Binding-site contacts:
Ligand atom C contacts residue GLU243 of chain 1.A at 4.1 Å.
Ligand atom NH2 contacts residue GLU243 of chain 1.A at 2.8 Å (salt-bridge).
Ligand atom NH2 contacts residue TYR239 of chain 1.A at 3.9 Å.
Ligand atom CG contacts residue HEM1 of chain 1.C at 3.8 Å.
Ligand atom CA contacts residue GLU243 of chain 1.A at 3.4 Å.
Ligand atom O contacts residue TYR239 of chain 1.A at 2.7 Å (h-bond).
Ligand atom NH1 contacts residue HEM1 of chain 1.C at 3.3 Å (h-bond).
Ligand atom OXT contacts residue TYR239 of chain 1.A at 3.4 Å.
Ligand atom NH2 contacts residue TRP238 of chain 1.A at 2.7 Å (h-bond).
Ligand atom CB contacts residue GLN129 of chain 1.A at 3.6 Å.
Ligand atom NH2 contacts residue PRO216 of chain 1.A at 4.0 Å.
Ligand atom C contacts residue ARG132 of chain 1.A at 3.9 Å.
Ligand atom CZ contacts residue TRP238 of chain 1.A at 3.8 Å (hydrophobic).
Ligand atom NH1 contacts residue GLY237 of chain 1.A at 4.0 Å.
Ligand atom CZ contacts residue GLU243 of chain 1.A at 3.6 Å.
Ligand atom CZ contacts residue PRO216 of chain 1.A at 3.8 Å (hydrophobic).
Ligand atom N contacts residue GLU243 of chain 1.A at 2.8 Å (salt-bridge).
Ligand atom CZ contacts residue HEM1 of chain 1.C at 3.8 Å.
Ligand atom CA contacts residue HEM1 of chain 1.C at 3.9 Å.
Ligand atom CB contacts residue GLU243 of chain 1.A at 3.1 Å.
Ligand atom O contacts residue TYR213 of chain 1.A at 3.5 Å (h-bond).
Ligand atom C contacts residue GLN129 of chain 1.A at 3.7 Å.
Ligand atom O contacts residue ASN248 of chain 1.A at 3.7 Å.
Ligand atom CG contacts residue ILE218 of chain 1.A at 3.7 Å (hydrophobic).
Ligand atom C contacts residue ASN248 of chain 1.A at 3.5 Å.
Ligand atom CD contacts residue ILE218 of chain 1.A at 3.6 Å (hydrophobic).
Ligand atom O contacts residue GLN129 of chain 1.A at 2.9 Å (h-bond).
Ligand atom CG contacts residue GLU243 of chain 1.A at 3.3 Å.
Ligand atom CB contacts residue PRO216 of chain 1.A at 3.9 Å (hydrophobic).
Ligand atom NE contacts residue PRO216 of chain 1.A at 4.0 Å.
Ligand atom NH2 contacts residue HEM1 of chain 1.C at 3.4 Å.
Ligand atom OXT contacts residue GLU243 of chain 1.A at 3.6 Å.
Ligand atom NH1 contacts residue TRP238 of chain 1.A at 4.1 Å.
Ligand atom CA contacts residue GLN129 of chain 1.A at 3.6 Å.
Ligand atom OXT contacts residue ASN248 of chain 1.A at 2.7 Å (h-bond).
Ligand atom CD contacts residue GLU243 of chain 1.A at 3.5 Å.
Ligand atom O contacts residue ARG132 of chain 1.A at 3.1 Å (salt-bridge).
Ligand atom C contacts residue TYR239 of chain 1.A at 3.5 Å (hydrophobic).
Ligand atom NE contacts residue GLU243 of chain 1.A at 2.8 Å (salt-bridge).
Ligand atom N contacts residue HEM1 of chain 1.C at 3.0 Å (h-bond).

A protein and the small-molecule ligand that binds it are described below.
Small molecule (SMILES): NC(=[NH2+])NCCC[C@H](N)C(=O)O

Sequence of chain 1.A:
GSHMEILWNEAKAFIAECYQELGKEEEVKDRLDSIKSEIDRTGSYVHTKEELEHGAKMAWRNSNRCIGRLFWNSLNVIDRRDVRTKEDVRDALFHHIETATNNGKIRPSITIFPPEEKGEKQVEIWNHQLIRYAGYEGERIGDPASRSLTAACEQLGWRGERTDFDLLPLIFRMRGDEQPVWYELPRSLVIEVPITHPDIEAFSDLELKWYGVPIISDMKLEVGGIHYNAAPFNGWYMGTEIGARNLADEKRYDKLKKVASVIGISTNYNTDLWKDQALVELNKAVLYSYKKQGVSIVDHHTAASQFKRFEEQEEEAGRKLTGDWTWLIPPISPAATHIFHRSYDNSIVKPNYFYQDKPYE